Sequence of chain 1.A:
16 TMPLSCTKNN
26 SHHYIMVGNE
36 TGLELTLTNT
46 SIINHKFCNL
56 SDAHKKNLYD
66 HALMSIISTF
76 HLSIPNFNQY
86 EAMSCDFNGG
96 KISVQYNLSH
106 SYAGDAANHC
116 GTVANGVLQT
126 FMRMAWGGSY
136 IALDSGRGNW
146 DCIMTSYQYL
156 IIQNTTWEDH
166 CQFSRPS

Binding-site contacts:
Ligand atom C1 contacts residue THR36 of chain 1.A at 4.3 Å.
Ligand atom C2 contacts residue ASN159 of chain 1.A at 2.4 Å.
Ligand atom N2 contacts residue ASN159 of chain 1.A at 2.9 Å (h-bond).
Ligand atom C4 contacts residue ASN159 of chain 1.A at 4.2 Å.
Ligand atom C5 contacts residue GLY95 of chain 1.A at 4.2 Å.
Ligand atom C7 contacts residue ASN159 of chain 1.A at 3.6 Å.
Ligand atom O6 contacts residue GLY95 of chain 1.A at 2.6 Å (h-bond).
Ligand atom C6 contacts residue LYS96 of chain 1.A at 4.3 Å.
Ligand atom C1 contacts residue LYS96 of chain 1.A at 4.2 Å.
Ligand atom C5 contacts residue ASN159 of chain 1.A at 3.6 Å.
Ligand atom C3 contacts residue THR36 of chain 1.A at 3.8 Å.
Ligand atom C1 contacts residue GLY95 of chain 1.A at 4.4 Å.
Ligand atom C2 contacts residue THR36 of chain 1.A at 4.2 Å.
Ligand atom C3 contacts residue ASN159 of chain 1.A at 3.8 Å.
Ligand atom N2 contacts residue THR36 of chain 1.A at 3.5 Å (h-bond).
Ligand atom O6 contacts residue LEU63 of chain 1.A at 4.0 Å.
Ligand atom O5 contacts residue LYS96 of chain 1.A at 3.9 Å.
Ligand atom O3 contacts residue HIS66 of chain 1.A at 3.8 Å.
Ligand atom O5 contacts residue ASN159 of chain 1.A at 2.3 Å (h-bond).
Ligand atom O5 contacts residue GLY95 of chain 1.A at 3.4 Å (h-bond).
Ligand atom C5 contacts residue LYS96 of chain 1.A at 4.0 Å.
Ligand atom C8 contacts residue VAL32 of chain 1.A at 3.7 Å (hydrophobic).
Ligand atom C6 contacts residue GLY95 of chain 1.A at 3.8 Å.
Ligand atom C7 contacts residue LEU38 of chain 1.A at 4.4 Å (hydrophobic).
Ligand atom C8 contacts residue LEU38 of chain 1.A at 3.7 Å (hydrophobic).
Ligand atom O6 contacts residue LYS96 of chain 1.A at 4.2 Å.
Ligand atom O7 contacts residue ASN159 of chain 1.A at 3.9 Å.
Ligand atom O7 contacts residue HIS66 of chain 1.A at 2.9 Å (h-bond).
Ligand atom C8 contacts residue GLY37 of chain 1.A at 4.0 Å.
Ligand atom C8 contacts residue HIS66 of chain 1.A at 4.2 Å.
Ligand atom O3 contacts residue THR36 of chain 1.A at 4.1 Å.
Ligand atom C8 contacts residue THR36 of chain 1.A at 4.4 Å.
Ligand atom C1 contacts residue ASN159 of chain 1.A at 1.4 Å.
Ligand atom C7 contacts residue THR36 of chain 1.A at 4.4 Å.
Ligand atom C7 contacts residue HIS66 of chain 1.A at 3.6 Å.

The small molecule below binds the protein below.
Small molecule (SMILES): CC(=O)N[C@@H]1[C@@H](O)[C@H](O)[C@@H](CO)O[C@H]1O